The protein below binds the small molecule below.
Small molecule (SMILES): COc1c(C)c2c(c(O)c1CCO[P](=O)(O)C[P](=O)(O)OC[C@H]1O[C@@H](n3cnc4c(N)ncnc43)[C@H](O)[C@@H]1O)C(=O)OC2

Sequence of chain 2.A:
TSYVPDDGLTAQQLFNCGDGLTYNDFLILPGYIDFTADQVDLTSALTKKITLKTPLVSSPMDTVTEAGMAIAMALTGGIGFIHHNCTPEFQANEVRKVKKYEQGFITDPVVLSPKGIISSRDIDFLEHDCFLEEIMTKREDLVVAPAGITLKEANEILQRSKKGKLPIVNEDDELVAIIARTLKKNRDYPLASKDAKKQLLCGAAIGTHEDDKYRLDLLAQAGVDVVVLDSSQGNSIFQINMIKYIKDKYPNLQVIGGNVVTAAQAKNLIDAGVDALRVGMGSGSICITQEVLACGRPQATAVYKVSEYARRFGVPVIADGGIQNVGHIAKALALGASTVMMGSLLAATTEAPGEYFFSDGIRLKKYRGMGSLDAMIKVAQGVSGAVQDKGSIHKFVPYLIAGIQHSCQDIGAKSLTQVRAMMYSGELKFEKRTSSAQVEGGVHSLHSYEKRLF

Sequence of chain 3.A:
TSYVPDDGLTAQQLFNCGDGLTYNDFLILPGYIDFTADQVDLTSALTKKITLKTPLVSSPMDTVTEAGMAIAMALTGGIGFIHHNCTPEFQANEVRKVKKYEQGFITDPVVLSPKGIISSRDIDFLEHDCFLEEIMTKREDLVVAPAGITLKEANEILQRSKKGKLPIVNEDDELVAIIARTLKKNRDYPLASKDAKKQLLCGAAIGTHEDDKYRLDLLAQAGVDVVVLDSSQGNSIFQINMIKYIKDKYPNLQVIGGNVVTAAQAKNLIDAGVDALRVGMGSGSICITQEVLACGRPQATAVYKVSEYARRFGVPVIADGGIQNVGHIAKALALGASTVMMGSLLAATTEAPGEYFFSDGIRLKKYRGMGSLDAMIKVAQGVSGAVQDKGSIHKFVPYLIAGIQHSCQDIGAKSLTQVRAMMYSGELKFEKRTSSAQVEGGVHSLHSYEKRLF

Binding-site contacts:
Ligand atom C34 contacts residue SER276 of chain 2.A at 3.5 Å.
Ligand atom C52 contacts residue ASP274 of chain 2.A at 3.4 Å.
Ligand atom O44 contacts residue SER275 of chain 2.A at 3.2 Å (h-bond).
Ligand atom C34 contacts residue SER275 of chain 2.A at 3.4 Å.
Ligand atom O43 contacts residue THR333 of chain 2.A at 2.9 Å (h-bond).
Ligand atom P35 contacts residue SER276 of chain 2.A at 3.6 Å.
Ligand atom O44 contacts residue ASP274 of chain 2.A at 3.6 Å.
Ligand atom C49 contacts residue GLY324 of chain 2.A at 3.4 Å.
Ligand atom C41 contacts residue SER276 of chain 2.A at 3.6 Å.
Ligand atom C14 contacts residue PHE282 of chain 2.A at 3.6 Å (hydrophobic).
Ligand atom C49 contacts residue ASN303 of chain 2.A at 3.2 Å.
Ligand atom O43 contacts residue CYS331 of chain 2.A at 2.8 Å (h-bond).
Ligand atom N15 contacts residue THR252 of chain 2.A at 3.5 Å (h-bond).
Ligand atom C13 contacts residue PHE282 of chain 2.A at 3.2 Å (hydrophobic).
Ligand atom O25 contacts residue GLN469 of chain 3.A at 2.7 Å (h-bond).
Ligand atom O30 contacts residue SER276 of chain 2.A at 2.5 Å (h-bond).
Ligand atom C26 contacts residue GLN469 of chain 3.A at 3.5 Å.
Ligand atom C52 contacts residue ARG322 of chain 2.A at 3.5 Å.
Ligand atom O31 contacts residue RVP1 of chain 2.D at 3.2 Å (h-bond).
Ligand atom C40 contacts residue RVP1 of chain 2.D at 3.6 Å.
Ligand atom C52 contacts residue RVP1 of chain 2.D at 3.3 Å.
Ligand atom O50 contacts residue GLY326 of chain 2.A at 3.3 Å (h-bond).
Ligand atom O43 contacts residue GLY326 of chain 2.A at 3.3 Å (h-bond).
Ligand atom C40 contacts residue SER276 of chain 2.A at 3.6 Å.
Ligand atom C52 contacts residue SER275 of chain 2.A at 3.6 Å.
Ligand atom O31 contacts residue THR333 of chain 2.A at 3.0 Å (h-bond).
Ligand atom C19 contacts residue HIS253 of chain 2.A at 3.7 Å.
Ligand atom N11 contacts residue PHE282 of chain 2.A at 3.0 Å.
Ligand atom C42 contacts residue CYS331 of chain 2.A at 3.5 Å (hydrophobic).
Ligand atom O31 contacts residue GLN441 of chain 2.A at 3.1 Å (h-bond).
Ligand atom O50 contacts residue GLY324 of chain 2.A at 3.4 Å (h-bond).
Ligand atom C42 contacts residue GLY326 of chain 2.A at 3.7 Å.
Ligand atom N12 contacts residue PHE282 of chain 2.A at 3.6 Å.
Ligand atom C17 contacts residue HIS253 of chain 2.A at 3.6 Å.
Ligand atom N11 contacts residue THR252 of chain 2.A at 3.5 Å (h-bond).
Ligand atom C52 contacts residue ASN303 of chain 2.A at 3.5 Å.
Ligand atom N18 contacts residue HIS253 of chain 2.A at 3.5 Å.
Ligand atom O29 contacts residue ASP274 of chain 2.A at 3.7 Å.
Ligand atom N15 contacts residue PHE282 of chain 2.A at 3.6 Å.
Ligand atom O50 contacts residue MET325 of chain 2.A at 3.4 Å.